The protein below binds the small molecule below.
Small molecule (SMILES): Nc1ccn([C@H]2C[C@H](O[P](=O)(O)OC[C@H]3O[C@@H](n4ccc(N)nc4=O)C[C@@H]3O[P](=O)(O)OC[C@H]3O[C@@H](n4ccc(N)nc4=O)C[C@@H]3O[P](=O)(O)OC[C@H]3O[C@@H](n4ccc(N)nc4=O)C[C@@H]3O)[C@@H](COP(=O)=O)O2)c(=O)n1

Binding-site contacts:
Ligand atom O4' contacts residue ILE18 of chain 1.D at 3.2 Å.
Ligand atom C4 contacts residue SER16 of chain 1.D at 3.6 Å.
Ligand atom O4' contacts residue ARG29 of chain 1.D at 3.3 Å (salt-bridge).
Ligand atom C2 contacts residue GLU40 of chain 1.D at 3.5 Å.
Ligand atom O2 contacts residue ARG46 of chain 1.D at 2.8 Å (salt-bridge).
Ligand atom C2' contacts residue GLY15 of chain 1.D at 3.5 Å.
Ligand atom N4 contacts residue GLY11 of chain 1.D at 3.2 Å (h-bond).
Ligand atom N1 contacts residue GLY15 of chain 1.D at 3.5 Å (h-bond).
Ligand atom C6 contacts residue GLY15 of chain 1.D at 3.5 Å.
Ligand atom C2' contacts residue GLY19 of chain 1.D at 3.6 Å.
Ligand atom C2 contacts residue ASN42 of chain 1.D at 3.6 Å.
Ligand atom C5 contacts residue SER16 of chain 1.D at 3.7 Å.
Ligand atom C2' contacts residue ARG29 of chain 1.D at 3.5 Å.
Ligand atom N3 contacts residue ASN42 of chain 1.D at 3.4 Å (h-bond).
Ligand atom C1' contacts residue LYS20 of chain 1.D at 3.7 Å.
Ligand atom C4 contacts residue GLU40 of chain 1.D at 3.6 Å.
Ligand atom O2 contacts residue ILE18 of chain 1.D at 3.3 Å.
Ligand atom N4 contacts residue GLY15 of chain 1.D at 3.6 Å.
Ligand atom O3' contacts residue LYS20 of chain 1.D at 3.5 Å.
Ligand atom N3 contacts residue ARG46 of chain 1.D at 2.9 Å (salt-bridge).
Ligand atom N4 contacts residue SER16 of chain 1.D at 3.4 Å.
Ligand atom O2 contacts residue GLU40 of chain 1.D at 3.4 Å (salt-bridge).
Ligand atom C4' contacts residue ARG29 of chain 1.D at 3.7 Å.
Ligand atom N4 contacts residue ILE38 of chain 1.D at 3.1 Å (h-bond).
Ligand atom O4' contacts residue GLY22 of chain 1.D at 3.6 Å.
Ligand atom C5' contacts residue GLY19 of chain 1.D at 3.7 Å.
Ligand atom OP1 contacts residue LYS20 of chain 1.D at 3.7 Å.
Ligand atom O3' contacts residue GLY19 of chain 1.D at 3.5 Å (h-bond).
Ligand atom N3 contacts residue GLU40 of chain 1.D at 2.7 Å (salt-bridge).
Ligand atom C2 contacts residue ARG46 of chain 1.D at 3.7 Å.
Ligand atom C4 contacts residue ASN42 of chain 1.D at 3.6 Å.
Ligand atom C5 contacts residue GLY15 of chain 1.D at 3.7 Å.
Ligand atom C2 contacts residue ILE18 of chain 1.D at 3.5 Å (hydrophobic).
Ligand atom N4 contacts residue GLU40 of chain 1.D at 2.8 Å (salt-bridge).
Ligand atom OP1 contacts residue LYS21 of chain 1.D at 2.7 Å (salt-bridge).
Ligand atom N4 contacts residue SER39 of chain 1.D at 3.6 Å.
Ligand atom O4' contacts residue LYS20 of chain 1.D at 3.4 Å (salt-bridge).
Ligand atom O2 contacts residue LYS20 of chain 1.D at 3.8 Å.
Ligand atom N4 contacts residue ASN42 of chain 1.D at 3.2 Å (h-bond).
Ligand atom O2 contacts residue ARG29 of chain 1.D at 2.7 Å (salt-bridge).

Sequence of chain 1.D:
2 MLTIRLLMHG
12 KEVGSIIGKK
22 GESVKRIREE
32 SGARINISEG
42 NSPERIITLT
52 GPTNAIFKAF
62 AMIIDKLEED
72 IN